The protein below binds the small molecule below.
Small molecule (SMILES): CC(=O)N[C@H]1[C@H](O[C@H]2[C@H](O)[C@@H](NC(C)=O)CO[C@@H]2CO)O[C@H](CO)[C@@H](O[C@@H]2O[C@H](CO)[C@@H](O)[C@H](O)[C@@H]2O)[C@@H]1O

Binding-site contacts:
Ligand atom C7 contacts residue ASN230 of chain 1.I at 3.8 Å.
Ligand atom C1 contacts residue VAL412 of chain 1.I at 4.4 Å (hydrophobic).
Ligand atom C6 contacts residue GLY346 of chain 1.I at 4.0 Å.
Ligand atom O5 contacts residue ASN230 of chain 1.I at 2.2 Å (h-bond).
Ligand atom C3 contacts residue ASN230 of chain 1.I at 3.7 Å.
Ligand atom C2 contacts residue ASN230 of chain 1.I at 2.4 Å.
Ligand atom C5 contacts residue ASN230 of chain 1.I at 3.6 Å.
Ligand atom O3 contacts residue CYS411 of chain 1.I at 3.3 Å (h-bond).
Ligand atom C8 contacts residue PHE343 of chain 1.I at 4.2 Å (hydrophobic).
Ligand atom N2 contacts residue ASN230 of chain 1.I at 2.9 Å (h-bond).
Ligand atom O6 contacts residue GLY346 of chain 1.I at 3.8 Å.
Ligand atom C6 contacts residue NAG1 of chain 1.GB at 3.7 Å.
Ligand atom C2 contacts residue SER413 of chain 1.I at 4.3 Å.
Ligand atom C5 contacts residue NAG1 of chain 1.GB at 3.9 Å.
Ligand atom O5 contacts residue NAG1 of chain 1.GB at 4.1 Å.
Ligand atom N2 contacts residue SER413 of chain 1.I at 3.7 Å.
Ligand atom O7 contacts residue ASN230 of chain 1.I at 4.1 Å.
Ligand atom C5 contacts residue VAL412 of chain 1.I at 3.9 Å (hydrophobic).
Ligand atom C8 contacts residue LEU229 of chain 1.I at 3.9 Å (hydrophobic).
Ligand atom C4 contacts residue ASN230 of chain 1.I at 4.2 Å.
Ligand atom O5 contacts residue CYS411 of chain 1.I at 4.2 Å.
Ligand atom C3 contacts residue CYS411 of chain 1.I at 4.1 Å (hydrophobic).
Ligand atom C8 contacts residue ASN344 of chain 1.I at 4.3 Å.
Ligand atom C4 contacts residue VAL412 of chain 1.I at 3.9 Å (hydrophobic).
Ligand atom O4 contacts residue VAL412 of chain 1.I at 3.6 Å (h-bond).
Ligand atom C1 contacts residue ASN230 of chain 1.I at 1.4 Å.
Ligand atom C1 contacts residue SER413 of chain 1.I at 3.8 Å.
Ligand atom C8 contacts residue VAL222 of chain 1.I at 4.5 Å (hydrophobic).
Ligand atom O7 contacts residue ASN344 of chain 1.I at 4.1 Å.
Ligand atom C3 contacts residue VAL412 of chain 1.I at 3.6 Å (hydrophobic).

Sequence of chain 1.I:
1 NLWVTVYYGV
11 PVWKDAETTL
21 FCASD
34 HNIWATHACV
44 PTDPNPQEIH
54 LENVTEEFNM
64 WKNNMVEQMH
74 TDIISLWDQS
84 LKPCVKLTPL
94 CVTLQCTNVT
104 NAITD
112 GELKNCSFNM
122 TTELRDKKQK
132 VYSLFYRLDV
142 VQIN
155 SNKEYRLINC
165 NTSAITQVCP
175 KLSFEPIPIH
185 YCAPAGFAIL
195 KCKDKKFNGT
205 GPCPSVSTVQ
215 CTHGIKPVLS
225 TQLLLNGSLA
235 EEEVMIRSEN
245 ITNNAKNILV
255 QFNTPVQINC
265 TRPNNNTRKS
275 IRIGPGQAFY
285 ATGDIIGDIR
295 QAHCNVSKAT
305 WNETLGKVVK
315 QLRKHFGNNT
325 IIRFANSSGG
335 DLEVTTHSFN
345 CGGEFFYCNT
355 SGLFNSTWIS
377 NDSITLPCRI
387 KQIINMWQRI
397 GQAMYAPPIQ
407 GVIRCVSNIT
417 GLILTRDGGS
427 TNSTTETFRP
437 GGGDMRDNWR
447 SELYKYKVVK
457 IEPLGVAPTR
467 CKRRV